Sequence of chain 1.A:
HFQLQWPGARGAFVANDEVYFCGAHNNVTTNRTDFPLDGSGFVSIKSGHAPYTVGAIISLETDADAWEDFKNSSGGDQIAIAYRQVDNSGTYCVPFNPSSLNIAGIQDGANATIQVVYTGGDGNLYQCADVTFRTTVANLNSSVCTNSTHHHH

A small-molecule ligand and the protein it binds are described below.
Small molecule (SMILES): CC(=O)N[C@@H]1[C@@H](O)[C@H](O)[C@@H](CO)O[C@H]1O

Binding-site contacts:
Ligand atom C3 contacts residue GLY11 of chain 1.A at 4.2 Å.
Ligand atom C5 contacts residue ASN31 of chain 1.A at 3.6 Å.
Ligand atom O7 contacts residue ASN31 of chain 1.A at 3.9 Å.
Ligand atom O3 contacts residue ALA9 of chain 1.A at 3.9 Å.
Ligand atom C7 contacts residue ALA9 of chain 1.A at 4.0 Å (hydrophobic).
Ligand atom O5 contacts residue ASN31 of chain 1.A at 2.4 Å (h-bond).
Ligand atom O5 contacts residue ARG10 of chain 1.A at 4.5 Å.
Ligand atom C5 contacts residue ARG10 of chain 1.A at 3.8 Å.
Ligand atom C7 contacts residue ASN31 of chain 1.A at 3.6 Å.
Ligand atom N2 contacts residue ASN31 of chain 1.A at 2.9 Å (h-bond).
Ligand atom C8 contacts residue GLY8 of chain 1.A at 3.7 Å.
Ligand atom C4 contacts residue ASN31 of chain 1.A at 4.1 Å.
Ligand atom O4 contacts residue GLY11 of chain 1.A at 3.7 Å.
Ligand atom C1 contacts residue ARG10 of chain 1.A at 4.1 Å.
Ligand atom C1 contacts residue ASN31 of chain 1.A at 1.4 Å.
Ligand atom N2 contacts residue ALA9 of chain 1.A at 3.5 Å (h-bond).
Ligand atom C4 contacts residue GLY11 of chain 1.A at 4.4 Å.
Ligand atom O4 contacts residue ALA12 of chain 1.A at 4.0 Å.
Ligand atom C2 contacts residue ASN31 of chain 1.A at 2.4 Å.
Ligand atom N2 contacts residue ARG10 of chain 1.A at 4.3 Å.
Ligand atom C3 contacts residue ALA9 of chain 1.A at 4.0 Å (hydrophobic).
Ligand atom C8 contacts residue ASN31 of chain 1.A at 4.0 Å.
Ligand atom C8 contacts residue THR33 of chain 1.A at 3.7 Å.
Ligand atom C4 contacts residue ARG10 of chain 1.A at 4.2 Å.
Ligand atom C3 contacts residue ARG10 of chain 1.A at 3.6 Å.
Ligand atom C3 contacts residue ASN31 of chain 1.A at 3.8 Å.
Ligand atom C2 contacts residue ALA9 of chain 1.A at 4.3 Å (hydrophobic).
Ligand atom O4 contacts residue ARG10 of chain 1.A at 4.3 Å.
Ligand atom C2 contacts residue ARG10 of chain 1.A at 4.2 Å.
Ligand atom C8 contacts residue ALA9 of chain 1.A at 3.9 Å (hydrophobic).